Sequence of chain 1.B:
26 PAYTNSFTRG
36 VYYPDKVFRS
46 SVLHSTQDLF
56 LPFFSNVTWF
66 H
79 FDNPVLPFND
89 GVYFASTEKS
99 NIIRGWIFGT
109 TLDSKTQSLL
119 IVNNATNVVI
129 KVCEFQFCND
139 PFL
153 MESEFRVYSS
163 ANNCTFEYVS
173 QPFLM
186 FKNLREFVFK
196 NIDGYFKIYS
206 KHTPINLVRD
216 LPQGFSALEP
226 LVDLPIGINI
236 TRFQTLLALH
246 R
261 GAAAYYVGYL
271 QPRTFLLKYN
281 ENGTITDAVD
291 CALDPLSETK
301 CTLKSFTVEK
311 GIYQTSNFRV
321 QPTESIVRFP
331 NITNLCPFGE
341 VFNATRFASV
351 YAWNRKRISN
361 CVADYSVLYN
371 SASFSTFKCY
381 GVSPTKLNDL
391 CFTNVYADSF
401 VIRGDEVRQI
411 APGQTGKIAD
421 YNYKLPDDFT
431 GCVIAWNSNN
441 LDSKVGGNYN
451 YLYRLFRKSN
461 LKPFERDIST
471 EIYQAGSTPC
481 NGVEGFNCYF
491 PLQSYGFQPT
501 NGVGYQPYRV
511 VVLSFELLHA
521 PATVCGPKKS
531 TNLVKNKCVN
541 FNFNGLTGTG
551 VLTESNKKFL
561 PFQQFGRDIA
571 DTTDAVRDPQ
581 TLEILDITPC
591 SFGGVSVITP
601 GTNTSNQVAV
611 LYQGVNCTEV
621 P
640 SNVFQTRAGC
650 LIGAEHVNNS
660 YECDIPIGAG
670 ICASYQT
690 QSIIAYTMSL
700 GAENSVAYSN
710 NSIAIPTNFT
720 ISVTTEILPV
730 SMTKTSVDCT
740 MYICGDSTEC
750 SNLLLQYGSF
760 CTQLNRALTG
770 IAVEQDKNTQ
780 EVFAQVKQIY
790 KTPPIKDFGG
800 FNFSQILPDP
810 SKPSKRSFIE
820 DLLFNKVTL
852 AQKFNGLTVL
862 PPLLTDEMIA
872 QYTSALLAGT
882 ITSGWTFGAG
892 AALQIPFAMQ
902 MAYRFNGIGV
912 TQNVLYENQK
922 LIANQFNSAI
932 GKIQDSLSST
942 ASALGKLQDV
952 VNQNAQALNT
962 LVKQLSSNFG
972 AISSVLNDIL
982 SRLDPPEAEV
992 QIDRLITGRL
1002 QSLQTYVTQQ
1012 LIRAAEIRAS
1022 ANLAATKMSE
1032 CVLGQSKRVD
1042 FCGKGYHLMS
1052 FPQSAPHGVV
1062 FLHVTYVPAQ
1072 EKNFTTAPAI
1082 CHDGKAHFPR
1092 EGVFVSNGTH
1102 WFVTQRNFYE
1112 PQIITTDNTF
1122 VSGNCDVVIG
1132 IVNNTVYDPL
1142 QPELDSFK

Binding-site contacts:
Ligand atom C8 contacts residue ASN1134 of chain 1.B at 4.3 Å.
Ligand atom O5 contacts residue ASN1134 of chain 1.B at 2.4 Å (h-bond).
Ligand atom N2 contacts residue ASN1134 of chain 1.B at 2.8 Å (h-bond).
Ligand atom C2 contacts residue ASN1134 of chain 1.B at 2.4 Å.
Ligand atom C4 contacts residue ASN1134 of chain 1.B at 4.2 Å.
Ligand atom O7 contacts residue ASN1134 of chain 1.B at 3.1 Å (h-bond).
Ligand atom C5 contacts residue ASN1134 of chain 1.B at 3.7 Å.
Ligand atom C3 contacts residue ASN1134 of chain 1.B at 3.8 Å.
Ligand atom C7 contacts residue ASN1134 of chain 1.B at 3.2 Å.
Ligand atom C1 contacts residue ASN1134 of chain 1.B at 1.4 Å.

The protein below binds the small molecule below.
Small molecule (SMILES): CC(=O)N[C@@H]1[C@@H](O)[C@H](O)[C@@H](CO)O[C@H]1O